A small-molecule ligand and the protein it binds are described below.
Small molecule (SMILES): Cc1ncc(COP(=O)(O)O)c(/C=N/OCCC(=O)O)c1O

Sequence of chain 1.A:
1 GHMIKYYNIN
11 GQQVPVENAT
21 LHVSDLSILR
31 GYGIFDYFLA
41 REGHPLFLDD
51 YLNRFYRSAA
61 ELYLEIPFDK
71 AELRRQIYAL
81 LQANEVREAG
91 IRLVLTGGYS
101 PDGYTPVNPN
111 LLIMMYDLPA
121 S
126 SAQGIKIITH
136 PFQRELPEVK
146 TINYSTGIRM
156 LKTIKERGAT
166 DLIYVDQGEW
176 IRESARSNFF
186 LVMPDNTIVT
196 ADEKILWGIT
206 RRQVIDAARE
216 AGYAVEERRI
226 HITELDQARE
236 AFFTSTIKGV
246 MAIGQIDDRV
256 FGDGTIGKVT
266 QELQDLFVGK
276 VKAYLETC

Binding-site contacts:
Ligand atom O contacts residue ARG181 of chain 2.A at 3.0 Å (salt-bridge).
Ligand atom O2P contacts residue THR241 of chain 2.A at 3.5 Å (h-bond).
Ligand atom C6 contacts residue ASN183 of chain 2.A at 3.5 Å.
Ligand atom C contacts residue ARG30 of chain 1.A at 3.3 Å.
Ligand atom OXT contacts residue ARG30 of chain 1.A at 3.2 Å (salt-bridge).
Ligand atom O2P contacts residue SER240 of chain 2.A at 3.4 Å.
Ligand atom O3 contacts residue TYR149 of chain 2.A at 2.7 Å (h-bond).
Ligand atom O2P contacts residue GLY203 of chain 2.A at 3.7 Å.
Ligand atom N1 contacts residue GLU178 of chain 2.A at 2.6 Å (salt-bridge).
Ligand atom O contacts residue ILE242 of chain 2.A at 3.6 Å.
Ligand atom C5 contacts residue ARG181 of chain 2.A at 3.6 Å.
Ligand atom O1P contacts residue ILE204 of chain 2.A at 2.8 Å (h-bond).
Ligand atom O3P contacts residue THR241 of chain 2.A at 2.6 Å (h-bond).
Ligand atom C4 contacts residue ARG181 of chain 2.A at 3.3 Å.
Ligand atom P contacts residue THR241 of chain 2.A at 3.5 Å.
Ligand atom O2P contacts residue ILE204 of chain 2.A at 3.5 Å (h-bond).
Ligand atom C2A contacts residue ARG139 of chain 2.A at 3.6 Å.
Ligand atom CA contacts residue TYR37 of chain 2.A at 3.5 Å (hydrophobic).
Ligand atom C3 contacts residue ARG181 of chain 2.A at 3.7 Å.
Ligand atom C2 contacts residue GLU178 of chain 2.A at 3.5 Å.
Ligand atom C2 contacts residue ALA180 of chain 2.A at 3.6 Å (hydrophobic).
Ligand atom O3 contacts residue ALA180 of chain 2.A at 3.4 Å (h-bond).
Ligand atom N contacts residue LYS145 of chain 2.A at 3.1 Å (salt-bridge).
Ligand atom C5A contacts residue ASN183 of chain 2.A at 3.7 Å.
Ligand atom C contacts residue ARG181 of chain 2.A at 3.5 Å.
Ligand atom OXT contacts residue ARG181 of chain 2.A at 3.0 Å (salt-bridge).
Ligand atom C6 contacts residue SER182 of chain 2.A at 3.6 Å.
Ligand atom P contacts residue ILE204 of chain 2.A at 3.7 Å.
Ligand atom C4A contacts residue LYS145 of chain 2.A at 3.2 Å.
Ligand atom C4A contacts residue ARG181 of chain 2.A at 3.2 Å.
Ligand atom O2P contacts residue THR205 of chain 2.A at 2.7 Å (h-bond).
Ligand atom C6 contacts residue GLU178 of chain 2.A at 3.4 Å.
Ligand atom O contacts residue ARG30 of chain 1.A at 3.4 Å (salt-bridge).
Ligand atom C2A contacts residue ALA180 of chain 2.A at 3.1 Å (hydrophobic).
Ligand atom O4P contacts residue GLY203 of chain 2.A at 3.4 Å.
Ligand atom C2A contacts residue GLU178 of chain 2.A at 3.6 Å.
Ligand atom O1P contacts residue ARG54 of chain 2.A at 2.8 Å (salt-bridge).
Ligand atom N1 contacts residue LEU201 of chain 2.A at 3.6 Å.
Ligand atom C3 contacts residue LEU201 of chain 2.A at 3.7 Å (hydrophobic).
Ligand atom O1P contacts residue GLY203 of chain 2.A at 3.5 Å.

Sequence of chain 2.A:
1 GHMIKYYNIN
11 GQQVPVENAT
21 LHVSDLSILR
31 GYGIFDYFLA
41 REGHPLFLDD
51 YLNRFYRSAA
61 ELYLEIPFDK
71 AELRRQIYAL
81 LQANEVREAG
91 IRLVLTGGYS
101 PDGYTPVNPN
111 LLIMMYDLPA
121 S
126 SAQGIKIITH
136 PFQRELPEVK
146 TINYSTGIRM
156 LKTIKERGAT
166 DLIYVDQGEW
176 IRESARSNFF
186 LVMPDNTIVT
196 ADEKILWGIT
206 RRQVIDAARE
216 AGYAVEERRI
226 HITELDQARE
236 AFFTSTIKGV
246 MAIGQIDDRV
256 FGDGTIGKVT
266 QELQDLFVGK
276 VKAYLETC